Binding-site contacts:
Ligand atom CAG contacts residue PHE137 of chain 34.A at 3.7 Å (hydrophobic).
Ligand atom CAU contacts residue TYR201 of chain 34.A at 3.8 Å (hydrophobic).
Ligand atom CAP contacts residue ILE111 of chain 34.A at 3.8 Å (hydrophobic).
Ligand atom CAH contacts residue ASN228 of chain 34.A at 3.2 Å.
Ligand atom CAR contacts residue PHE135 of chain 34.A at 3.4 Å (hydrophobic).
Ligand atom OAW contacts residue MET195 of chain 34.A at 3.5 Å.
Ligand atom CAA contacts residue ILE24 of chain 34.C at 3.8 Å (hydrophobic).
Ligand atom CAY contacts residue PHE155 of chain 34.A at 3.8 Å (hydrophobic).
Ligand atom CAM contacts residue ILE24 of chain 34.C at 3.7 Å (hydrophobic).
Ligand atom OAB contacts residue ILE113 of chain 34.A at 3.2 Å (h-bond).
Ligand atom CBC contacts residue TRP203 of chain 34.A at 3.2 Å (hydrophobic).
Ligand atom CAG contacts residue PHE233 of chain 34.A at 3.2 Å (hydrophobic).
Ligand atom CAI contacts residue THR114 of chain 34.A at 3.8 Å.
Ligand atom CAK contacts residue MET195 of chain 34.A at 3.6 Å (hydrophobic).
Ligand atom CAI contacts residue TRP203 of chain 34.A at 3.6 Å (hydrophobic).
Ligand atom CAE contacts residue ASP112 of chain 34.A at 3.7 Å.
Ligand atom OAB contacts residue ASP112 of chain 34.A at 3.5 Å.
Ligand atom CAK contacts residue VAL192 of chain 34.A at 3.1 Å (hydrophobic).
Ligand atom CAJ contacts residue ILE111 of chain 34.A at 3.3 Å (hydrophobic).
Ligand atom CAC contacts residue PHE137 of chain 34.A at 3.8 Å (hydrophobic).
Ligand atom CAN contacts residue PHE155 of chain 34.A at 3.6 Å (hydrophobic).
Ligand atom NBE contacts residue ASN228 of chain 34.A at 3.9 Å.
Ligand atom CAD contacts residue GLN202 of chain 34.A at 3.5 Å.
Ligand atom CAE contacts residue THR114 of chain 34.A at 3.5 Å.
Ligand atom CAM contacts residue VAL192 of chain 34.A at 3.3 Å (hydrophobic).
Ligand atom CAD contacts residue ASN228 of chain 34.A at 3.5 Å.
Ligand atom CAA contacts residue PRO177 of chain 34.A at 3.8 Å (hydrophobic).
Ligand atom OAW contacts residue ILE111 of chain 34.A at 3.6 Å.
Ligand atom CAC contacts residue PHE233 of chain 34.A at 3.1 Å (hydrophobic).
Ligand atom CAL contacts residue ILE111 of chain 34.A at 3.6 Å (hydrophobic).
Ligand atom CAX contacts residue TRP203 of chain 34.A at 3.6 Å (hydrophobic).
Ligand atom CBC contacts residue ASN228 of chain 34.A at 3.9 Å.
Ligand atom CAZ contacts residue MET195 of chain 34.A at 3.9 Å (hydrophobic).
Ligand atom NBE contacts residue TRP203 of chain 34.A at 3.2 Å.
Ligand atom CAH contacts residue TRP203 of chain 34.A at 3.5 Å (hydrophobic).
Ligand atom CAT contacts residue TYR201 of chain 34.A at 3.5 Å (hydrophobic).
Ligand atom CAU contacts residue TRP203 of chain 34.A at 3.7 Å (hydrophobic).
Ligand atom CAH contacts residue GLN202 of chain 34.A at 3.7 Å.
Ligand atom CAI contacts residue ASP112 of chain 34.A at 3.5 Å.
Ligand atom CAU contacts residue ASN228 of chain 34.A at 3.6 Å.

The small molecule below binds the protein below.
Small molecule (SMILES): Cc1cccc(-c2ccc(OCCCCCN3CCN(c4ccncc4)C3=O)cc2)c1

Sequence of chain 35.C:
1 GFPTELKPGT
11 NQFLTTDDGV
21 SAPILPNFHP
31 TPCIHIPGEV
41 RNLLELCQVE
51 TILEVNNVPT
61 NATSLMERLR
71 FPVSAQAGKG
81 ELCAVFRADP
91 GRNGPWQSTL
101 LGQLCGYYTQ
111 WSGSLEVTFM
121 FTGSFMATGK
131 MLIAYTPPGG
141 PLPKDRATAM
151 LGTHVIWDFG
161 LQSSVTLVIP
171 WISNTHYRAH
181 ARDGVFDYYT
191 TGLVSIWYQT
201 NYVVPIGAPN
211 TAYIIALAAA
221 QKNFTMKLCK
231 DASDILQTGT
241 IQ

Sequence of chain 34.C:
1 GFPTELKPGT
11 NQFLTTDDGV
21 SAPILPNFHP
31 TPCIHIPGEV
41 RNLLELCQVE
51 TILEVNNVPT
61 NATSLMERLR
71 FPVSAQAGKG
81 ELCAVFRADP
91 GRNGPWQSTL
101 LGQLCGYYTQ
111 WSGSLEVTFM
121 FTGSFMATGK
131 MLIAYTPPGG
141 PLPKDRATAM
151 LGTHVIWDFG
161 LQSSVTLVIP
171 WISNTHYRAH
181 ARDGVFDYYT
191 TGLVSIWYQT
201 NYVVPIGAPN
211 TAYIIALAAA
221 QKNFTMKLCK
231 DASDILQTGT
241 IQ

Sequence of chain 34.A:
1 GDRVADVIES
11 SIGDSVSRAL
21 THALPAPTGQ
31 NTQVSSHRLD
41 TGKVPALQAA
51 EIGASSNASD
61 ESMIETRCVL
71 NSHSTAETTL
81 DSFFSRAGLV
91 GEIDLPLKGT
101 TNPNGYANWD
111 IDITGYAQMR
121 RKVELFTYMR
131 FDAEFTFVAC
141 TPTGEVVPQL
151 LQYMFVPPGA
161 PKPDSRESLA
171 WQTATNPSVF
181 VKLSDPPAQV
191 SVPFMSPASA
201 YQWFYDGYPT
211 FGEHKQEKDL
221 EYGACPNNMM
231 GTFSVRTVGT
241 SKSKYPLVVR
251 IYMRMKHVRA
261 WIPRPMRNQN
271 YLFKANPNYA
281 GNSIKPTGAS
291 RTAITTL